The small molecule below binds the protein below.
Small molecule (SMILES): NC(=[NH2+])NCCC[C@H](N)C(=O)O

Sequence of chain 1.A:
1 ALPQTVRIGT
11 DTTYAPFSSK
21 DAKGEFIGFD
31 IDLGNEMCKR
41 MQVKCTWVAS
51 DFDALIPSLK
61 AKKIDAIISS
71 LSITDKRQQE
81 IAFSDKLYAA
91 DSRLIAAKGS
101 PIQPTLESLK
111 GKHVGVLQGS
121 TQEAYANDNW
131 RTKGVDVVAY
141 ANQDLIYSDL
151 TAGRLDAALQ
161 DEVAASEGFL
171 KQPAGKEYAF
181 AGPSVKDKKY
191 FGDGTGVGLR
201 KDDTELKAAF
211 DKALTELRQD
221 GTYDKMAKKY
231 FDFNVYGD

Binding-site contacts:
Ligand atom N contacts residue SER70 of chain 1.A at 3.0 Å (h-bond).
Ligand atom CA contacts residue SER72 of chain 1.A at 3.7 Å.
Ligand atom NE contacts residue TYR14 of chain 1.A at 3.5 Å.
Ligand atom CA contacts residue ASP161 of chain 1.A at 3.6 Å.
Ligand atom CA contacts residue GLN122 of chain 1.A at 3.6 Å.
Ligand atom O contacts residue ARG77 of chain 1.A at 2.8 Å (salt-bridge).
Ligand atom NH1 contacts residue PHE52 of chain 1.A at 3.6 Å.
Ligand atom CG contacts residue SER69 of chain 1.A at 3.8 Å.
Ligand atom NH1 contacts residue ASP11 of chain 1.A at 2.7 Å (salt-bridge).
Ligand atom O contacts residue SER72 of chain 1.A at 2.9 Å (h-bond).
Ligand atom NH1 contacts residue TYR14 of chain 1.A at 3.5 Å.
Ligand atom O contacts residue LEU71 of chain 1.A at 3.7 Å.
Ligand atom CZ contacts residue PHE52 of chain 1.A at 3.5 Å (hydrophobic).
Ligand atom CD contacts residue PHE52 of chain 1.A at 3.5 Å (hydrophobic).
Ligand atom OXT contacts residue PHE52 of chain 1.A at 3.5 Å.
Ligand atom N contacts residue SER72 of chain 1.A at 2.8 Å (h-bond).
Ligand atom CD contacts residue LEU117 of chain 1.A at 3.6 Å (hydrophobic).
Ligand atom OXT contacts residue THR121 of chain 1.A at 2.9 Å (h-bond).
Ligand atom O contacts residue SER70 of chain 1.A at 3.3 Å (h-bond).
Ligand atom C contacts residue ARG77 of chain 1.A at 3.6 Å.
Ligand atom N contacts residue ASP161 of chain 1.A at 2.9 Å (salt-bridge).
Ligand atom CD contacts residue TYR14 of chain 1.A at 3.6 Å (hydrophobic).
Ligand atom CG contacts residue SER70 of chain 1.A at 3.3 Å.
Ligand atom NH2 contacts residue TYR14 of chain 1.A at 3.4 Å.
Ligand atom CZ contacts residue ASP11 of chain 1.A at 3.7 Å.
Ligand atom NH1 contacts residue LEU117 of chain 1.A at 3.4 Å.
Ligand atom NE contacts residue PHE52 of chain 1.A at 3.4 Å.
Ligand atom CB contacts residue TYR14 of chain 1.A at 3.6 Å (hydrophobic).
Ligand atom O contacts residue PHE52 of chain 1.A at 3.6 Å.
Ligand atom NE contacts residue SER69 of chain 1.A at 2.8 Å (h-bond).
Ligand atom C contacts residue PHE52 of chain 1.A at 3.7 Å (hydrophobic).
Ligand atom CB contacts residue GLN122 of chain 1.A at 3.6 Å.
Ligand atom NH2 contacts residue SER69 of chain 1.A at 2.7 Å (h-bond).
Ligand atom OXT contacts residue SER120 of chain 1.A at 3.2 Å.
Ligand atom OXT contacts residue ARG77 of chain 1.A at 3.0 Å (salt-bridge).
Ligand atom CZ contacts residue TYR14 of chain 1.A at 3.5 Å (hydrophobic).
Ligand atom CG contacts residue PHE52 of chain 1.A at 3.6 Å (hydrophobic).
Ligand atom CZ contacts residue SER69 of chain 1.A at 3.5 Å.
Ligand atom NH2 contacts residue ASP11 of chain 1.A at 3.1 Å (salt-bridge).
Ligand atom CB contacts residue ASP161 of chain 1.A at 3.7 Å.